The protein below binds the small molecule below.
Small molecule (SMILES): CC(=O)N[C@H]1CO[C@H](CO)[C@H](O)[C@@H]1O[C@@H]1O[C@H](CO)[C@H](O)[C@H](O)[C@H]1O

Sequence of chain 1.D:
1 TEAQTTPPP

Sequence of chain 1.A:
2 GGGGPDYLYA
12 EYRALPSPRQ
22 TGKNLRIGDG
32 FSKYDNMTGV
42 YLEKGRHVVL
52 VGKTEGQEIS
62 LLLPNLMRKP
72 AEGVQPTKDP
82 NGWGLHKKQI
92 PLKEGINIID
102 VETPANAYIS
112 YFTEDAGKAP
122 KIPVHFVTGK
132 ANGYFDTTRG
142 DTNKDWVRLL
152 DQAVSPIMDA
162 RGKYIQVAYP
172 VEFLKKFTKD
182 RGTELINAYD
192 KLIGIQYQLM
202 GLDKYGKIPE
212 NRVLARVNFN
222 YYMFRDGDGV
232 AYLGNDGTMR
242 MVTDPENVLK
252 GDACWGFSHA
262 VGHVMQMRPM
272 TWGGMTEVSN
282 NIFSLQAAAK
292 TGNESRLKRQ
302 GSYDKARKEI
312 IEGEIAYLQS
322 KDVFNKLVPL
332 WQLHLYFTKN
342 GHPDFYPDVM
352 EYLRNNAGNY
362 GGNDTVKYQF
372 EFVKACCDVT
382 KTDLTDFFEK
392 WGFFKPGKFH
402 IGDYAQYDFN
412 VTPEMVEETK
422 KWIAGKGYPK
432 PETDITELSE

Binding-site contacts:
Ligand atom O6 contacts residue TYR223 of chain 1.A at 2.5 Å (h-bond).
Ligand atom C4 contacts residue ASP253 of chain 1.A at 3.5 Å.
Ligand atom C1 contacts residue PRO8 of chain 1.D at 3.9 Å (hydrophobic).
Ligand atom O5 contacts residue ARG297 of chain 1.A at 3.5 Å (salt-bridge).
Ligand atom O7 contacts residue ASN282 of chain 1.A at 2.9 Å (h-bond).
Ligand atom C3 contacts residue PRO8 of chain 1.D at 3.8 Å (hydrophobic).
Ligand atom O5 contacts residue GLY257 of chain 1.A at 3.7 Å.
Ligand atom C4 contacts residue THR6 of chain 1.D at 3.4 Å.
Ligand atom O4 contacts residue ASP253 of chain 1.A at 2.6 Å (salt-bridge).
Ligand atom N2 contacts residue THR6 of chain 1.D at 2.7 Å (h-bond).
Ligand atom O5 contacts residue THR6 of chain 1.D at 2.4 Å (h-bond).
Ligand atom C7 contacts residue ASN282 of chain 1.A at 3.7 Å.
Ligand atom C3 contacts residue THR6 of chain 1.D at 2.8 Å.
Ligand atom C8 contacts residue A2G1 of chain 1.H at 3.7 Å.
Ligand atom C7 contacts residue TRP256 of chain 1.A at 4.0 Å (hydrophobic).
Ligand atom O7 contacts residue PHE325 of chain 1.A at 3.7 Å.
Ligand atom C6 contacts residue ASP253 of chain 1.A at 3.3 Å.
Ligand atom O6 contacts residue ASP253 of chain 1.A at 2.5 Å (salt-bridge).
Ligand atom C2 contacts residue THR6 of chain 1.D at 2.3 Å.
Ligand atom C8 contacts residue ASN282 of chain 1.A at 3.8 Å.
Ligand atom O4 contacts residue TRP256 of chain 1.A at 3.2 Å.
Ligand atom C7 contacts residue THR6 of chain 1.D at 4.0 Å.
Ligand atom C8 contacts residue HIS260 of chain 1.A at 3.6 Å.
Ligand atom N2 contacts residue HIS260 of chain 1.A at 3.7 Å.
Ligand atom C4 contacts residue ARG297 of chain 1.A at 4.0 Å.
Ligand atom O3 contacts residue ARG297 of chain 1.A at 3.5 Å (salt-bridge).
Ligand atom O7 contacts residue HIS260 of chain 1.A at 3.1 Å (h-bond).
Ligand atom C4 contacts residue PRO8 of chain 1.D at 3.7 Å (hydrophobic).
Ligand atom C5 contacts residue THR6 of chain 1.D at 2.9 Å.
Ligand atom C6 contacts residue TYR223 of chain 1.A at 3.4 Å (hydrophobic).
Ligand atom O7 contacts residue TRP256 of chain 1.A at 3.0 Å (h-bond).
Ligand atom O6 contacts residue ASP253 of chain 1.A at 3.0 Å (salt-bridge).
Ligand atom C5 contacts residue PRO8 of chain 1.D at 3.8 Å (hydrophobic).
Ligand atom C6 contacts residue GLY257 of chain 1.A at 3.7 Å.
Ligand atom C1 contacts residue THR6 of chain 1.D at 1.4 Å.
Ligand atom C2 contacts residue TRP256 of chain 1.A at 3.8 Å (hydrophobic).
Ligand atom C7 contacts residue HIS260 of chain 1.A at 3.3 Å.
Ligand atom O4 contacts residue ARG297 of chain 1.A at 2.9 Å (salt-bridge).
Ligand atom C1 contacts residue HIS260 of chain 1.A at 3.8 Å.
Ligand atom O6 contacts residue PRO8 of chain 1.D at 4.0 Å.